Binding-site contacts:
Ligand atom NAR contacts residue VAL9 of chain 1.E at 2.8 Å (h-bond).
Ligand atom OE2 contacts residue LEU33 of chain 1.E at 3.8 Å.
Ligand atom CBA contacts residue ASP32 of chain 1.E at 3.9 Å.
Ligand atom NAR contacts residue PHE36 of chain 1.E at 3.7 Å.
Ligand atom NAP contacts residue ALA11 of chain 1.E at 3.6 Å (h-bond).
Ligand atom NAR contacts residue TYR119 of chain 1.E at 3.7 Å.
Ligand atom CBC contacts residue NDP1 of chain 1.V at 3.0 Å.
Ligand atom CAL contacts residue NDP1 of chain 1.V at 3.3 Å.
Ligand atom NAA contacts residue ALA11 of chain 1.E at 3.5 Å.
Ligand atom CAI contacts residue PHE36 of chain 1.E at 3.4 Å (hydrophobic).
Ligand atom NAA contacts residue ASP32 of chain 1.E at 2.6 Å (salt-bridge).
Ligand atom CBB contacts residue NDP1 of chain 1.V at 3.1 Å.
Ligand atom NAP contacts residue NDP1 of chain 1.V at 3.7 Å.
Ligand atom CAO contacts residue NDP1 of chain 1.V at 3.5 Å.
Ligand atom OT1 contacts residue SER37 of chain 1.E at 3.4 Å.
Ligand atom NAP contacts residue VAL10 of chain 1.E at 3.4 Å (h-bond).
Ligand atom NAR contacts residue NDP1 of chain 1.V at 3.3 Å (h-bond).
Ligand atom CAJ contacts residue LEU33 of chain 1.E at 3.9 Å (hydrophobic).
Ligand atom NAP contacts residue VAL9 of chain 1.E at 3.5 Å.
Ligand atom OE1 contacts residue LYS34 of chain 1.E at 3.5 Å (salt-bridge).
Ligand atom CAK contacts residue PHE36 of chain 1.E at 2.9 Å (hydrophobic).
Ligand atom NAS contacts residue ALA11 of chain 1.E at 3.6 Å.
Ligand atom CT5 contacts residue ARG70 of chain 1.E at 3.8 Å.
Ligand atom CAW contacts residue ASP32 of chain 1.E at 3.4 Å.
Ligand atom CAZ contacts residue NDP1 of chain 1.V at 3.2 Å.
Ligand atom OXT contacts residue ARG70 of chain 1.E at 3.7 Å.
Ligand atom CBB contacts residue VAL9 of chain 1.E at 3.5 Å (hydrophobic).
Ligand atom NT1 contacts residue PHE36 of chain 1.E at 3.6 Å.
Ligand atom NAA contacts residue THR134 of chain 1.E at 3.0 Å (h-bond).
Ligand atom CBA contacts residue NDP1 of chain 1.V at 3.7 Å.
Ligand atom NAR contacts residue CYS113 of chain 1.E at 3.2 Å (h-bond).
Ligand atom OAE contacts residue LEU25 of chain 1.E at 3.7 Å.
Ligand atom OT1 contacts residue ARG70 of chain 1.E at 3.0 Å (salt-bridge).
Ligand atom NAA contacts residue VAL10 of chain 1.E at 3.8 Å.
Ligand atom CBB contacts residue PHE36 of chain 1.E at 3.7 Å (hydrophobic).
Ligand atom CAW contacts residue ALA11 of chain 1.E at 3.6 Å (hydrophobic).
Ligand atom OXT contacts residue SER37 of chain 1.E at 3.9 Å.
Ligand atom CT5 contacts residue SER37 of chain 1.E at 3.8 Å.
Ligand atom NAS contacts residue ASP32 of chain 1.E at 2.9 Å (salt-bridge).
Ligand atom CAL contacts residue CYS113 of chain 1.E at 2.6 Å (hydrophobic).

The small molecule below binds the protein below.
Small molecule (SMILES): Nc1nc(O)c2c(Cc3ccc(C(=O)N[C@@H](CCC(=O)O)C(=O)O)cc3)c[nH]c2n1

Sequence of chain 1.E:
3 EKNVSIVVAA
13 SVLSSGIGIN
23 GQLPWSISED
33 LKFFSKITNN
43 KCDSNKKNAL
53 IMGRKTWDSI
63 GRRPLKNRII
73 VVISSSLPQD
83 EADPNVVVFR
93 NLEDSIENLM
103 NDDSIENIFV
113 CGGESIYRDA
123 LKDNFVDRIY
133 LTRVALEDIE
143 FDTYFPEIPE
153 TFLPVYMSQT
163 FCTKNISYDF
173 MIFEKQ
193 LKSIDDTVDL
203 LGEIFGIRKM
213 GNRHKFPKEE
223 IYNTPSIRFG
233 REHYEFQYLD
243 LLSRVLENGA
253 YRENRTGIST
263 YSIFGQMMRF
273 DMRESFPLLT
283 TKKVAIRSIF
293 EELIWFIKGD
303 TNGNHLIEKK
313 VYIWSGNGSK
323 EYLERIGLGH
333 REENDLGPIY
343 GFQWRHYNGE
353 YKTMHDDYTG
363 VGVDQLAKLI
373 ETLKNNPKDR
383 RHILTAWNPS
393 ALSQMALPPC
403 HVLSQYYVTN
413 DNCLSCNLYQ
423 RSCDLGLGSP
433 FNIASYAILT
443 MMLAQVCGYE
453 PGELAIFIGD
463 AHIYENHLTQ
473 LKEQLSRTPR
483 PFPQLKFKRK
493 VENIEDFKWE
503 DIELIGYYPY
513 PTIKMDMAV